Sequence of chain 1.A:
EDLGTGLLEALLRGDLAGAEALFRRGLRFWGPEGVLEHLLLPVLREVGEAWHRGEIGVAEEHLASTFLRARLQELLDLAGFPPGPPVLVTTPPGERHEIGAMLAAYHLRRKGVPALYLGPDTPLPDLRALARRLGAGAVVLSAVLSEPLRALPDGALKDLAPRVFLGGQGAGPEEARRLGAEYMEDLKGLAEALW

Sequence of chain 1.B:
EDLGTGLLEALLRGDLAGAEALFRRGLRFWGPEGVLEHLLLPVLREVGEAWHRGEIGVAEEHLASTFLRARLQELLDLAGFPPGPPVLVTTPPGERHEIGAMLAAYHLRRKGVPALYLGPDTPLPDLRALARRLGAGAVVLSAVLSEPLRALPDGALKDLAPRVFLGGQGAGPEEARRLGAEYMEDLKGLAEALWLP

The small molecule below binds the protein below.
Small molecule (SMILES): C[C@H]1O[C@@H](n2cnc3c(N)ncnc32)[C@H](O)[C@@H]1O

Binding-site contacts:
Ligand atom O2' contacts residue TRP54 of chain 1.B at 4.0 Å.
Ligand atom O3' contacts residue TRP54 of chain 1.B at 3.4 Å.
Ligand atom N7 contacts residue TRP54 of chain 1.B at 4.1 Å.
Ligand atom C6 contacts residue B121 of chain 1.G at 3.9 Å.
Ligand atom C6 contacts residue PRO126 of chain 1.A at 3.7 Å (hydrophobic).
Ligand atom N7 contacts residue VAL61 of chain 1.B at 4.0 Å.
Ligand atom C2 contacts residue HIS65 of chain 1.B at 3.9 Å.
Ligand atom C2' contacts residue GLU64 of chain 1.B at 3.5 Å.
Ligand atom C5 contacts residue VAL61 of chain 1.B at 4.0 Å (hydrophobic).
Ligand atom C8 contacts residue TRP54 of chain 1.B at 3.5 Å (hydrophobic).
Ligand atom C2' contacts residue TRP54 of chain 1.B at 3.7 Å (hydrophobic).
Ligand atom O3' contacts residue GLU64 of chain 1.B at 3.3 Å.
Ligand atom C1' contacts residue B121 of chain 1.G at 3.8 Å.
Ligand atom C5' contacts residue B121 of chain 1.G at 2.0 Å.
Ligand atom C3' contacts residue TRP54 of chain 1.B at 3.4 Å (hydrophobic).
Ligand atom C5 contacts residue B121 of chain 1.G at 3.5 Å.
Ligand atom C2 contacts residue ASP124 of chain 1.A at 3.4 Å.
Ligand atom N1 contacts residue ASP124 of chain 1.A at 4.0 Å.
Ligand atom N3 contacts residue VAL61 of chain 1.B at 3.5 Å.
Ligand atom C2' contacts residue VAL61 of chain 1.B at 3.9 Å (hydrophobic).
Ligand atom C3' contacts residue GLU64 of chain 1.B at 4.0 Å.
Ligand atom C4' contacts residue GLU64 of chain 1.B at 3.9 Å.
Ligand atom N7 contacts residue B121 of chain 1.G at 3.5 Å.
Ligand atom C2 contacts residue VAL61 of chain 1.B at 3.9 Å (hydrophobic).
Ligand atom N3 contacts residue B121 of chain 1.G at 3.8 Å.
Ligand atom N3 contacts residue HIS65 of chain 1.B at 3.4 Å.
Ligand atom C2 contacts residue PRO126 of chain 1.A at 4.1 Å (hydrophobic).
Ligand atom C4 contacts residue B121 of chain 1.G at 3.9 Å.
Ligand atom O4' contacts residue B121 of chain 1.G at 3.3 Å.
Ligand atom N6 contacts residue PRO126 of chain 1.A at 3.8 Å.
Ligand atom O2' contacts residue GLU64 of chain 1.B at 2.5 Å (salt-bridge).
Ligand atom N1 contacts residue PRO126 of chain 1.A at 3.6 Å.
Ligand atom C4 contacts residue VAL61 of chain 1.B at 3.7 Å (hydrophobic).
Ligand atom C4' contacts residue B121 of chain 1.G at 3.1 Å.
Ligand atom C8 contacts residue B121 of chain 1.G at 3.5 Å.
Ligand atom O2' contacts residue VAL61 of chain 1.B at 3.5 Å.
Ligand atom C1' contacts residue GLU64 of chain 1.B at 3.5 Å.
Ligand atom N9 contacts residue VAL61 of chain 1.B at 3.8 Å.
Ligand atom N9 contacts residue B121 of chain 1.G at 3.9 Å.
Ligand atom C8 contacts residue VAL61 of chain 1.B at 3.8 Å (hydrophobic).